Sequence of chain 1.B:
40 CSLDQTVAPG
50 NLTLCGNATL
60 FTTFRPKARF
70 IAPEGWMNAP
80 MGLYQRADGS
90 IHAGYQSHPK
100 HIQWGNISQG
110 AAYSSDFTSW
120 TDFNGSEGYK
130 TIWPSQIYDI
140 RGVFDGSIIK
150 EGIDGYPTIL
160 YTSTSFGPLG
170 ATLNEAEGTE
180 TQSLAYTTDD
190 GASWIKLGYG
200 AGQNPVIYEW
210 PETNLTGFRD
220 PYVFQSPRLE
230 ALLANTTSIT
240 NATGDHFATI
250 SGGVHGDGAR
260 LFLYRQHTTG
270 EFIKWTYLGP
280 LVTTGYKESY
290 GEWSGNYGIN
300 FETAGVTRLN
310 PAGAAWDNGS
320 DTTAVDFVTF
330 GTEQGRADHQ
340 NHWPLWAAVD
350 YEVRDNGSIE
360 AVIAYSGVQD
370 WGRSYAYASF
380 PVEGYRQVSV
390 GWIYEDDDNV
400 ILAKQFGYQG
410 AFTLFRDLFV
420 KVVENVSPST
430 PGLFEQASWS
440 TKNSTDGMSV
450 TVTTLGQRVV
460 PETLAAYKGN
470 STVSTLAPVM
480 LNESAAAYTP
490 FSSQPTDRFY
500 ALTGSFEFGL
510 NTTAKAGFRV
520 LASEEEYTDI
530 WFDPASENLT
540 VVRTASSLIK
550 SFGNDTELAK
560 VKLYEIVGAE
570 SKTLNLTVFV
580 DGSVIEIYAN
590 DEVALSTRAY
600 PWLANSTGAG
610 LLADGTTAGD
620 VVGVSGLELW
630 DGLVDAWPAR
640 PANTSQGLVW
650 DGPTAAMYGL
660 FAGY

Binding-site contacts:
Ligand atom C6 contacts residue SER644 of chain 1.B at 3.7 Å.
Ligand atom N2 contacts residue ALA57 of chain 1.B at 2.8 Å (h-bond).
Ligand atom O3 contacts residue ALA57 of chain 1.B at 4.2 Å.
Ligand atom C3 contacts residue ASN56 of chain 1.B at 4.0 Å.
Ligand atom O7 contacts residue ASN642 of chain 1.B at 3.3 Å (h-bond).
Ligand atom C8 contacts residue ASN642 of chain 1.B at 4.4 Å.
Ligand atom C1 contacts residue SER644 of chain 1.B at 3.9 Å.
Ligand atom O6 contacts residue SER644 of chain 1.B at 4.3 Å.
Ligand atom C5 contacts residue SER644 of chain 1.B at 3.7 Å.
Ligand atom C6 contacts residue GLY646 of chain 1.B at 4.0 Å.
Ligand atom O3 contacts residue ASN56 of chain 1.B at 4.1 Å.
Ligand atom C7 contacts residue ALA57 of chain 1.B at 3.7 Å (hydrophobic).
Ligand atom C1 contacts residue ASN642 of chain 1.B at 1.4 Å.
Ligand atom N2 contacts residue THR58 of chain 1.B at 4.2 Å.
Ligand atom O5 contacts residue SER644 of chain 1.B at 3.6 Å.
Ligand atom C5 contacts residue ALA57 of chain 1.B at 4.4 Å (hydrophobic).
Ligand atom C8 contacts residue PHE60 of chain 1.B at 4.4 Å (hydrophobic).
Ligand atom C8 contacts residue ALA57 of chain 1.B at 3.7 Å (hydrophobic).
Ligand atom C7 contacts residue ASN642 of chain 1.B at 3.2 Å.
Ligand atom O4 contacts residue ASN56 of chain 1.B at 4.0 Å.
Ligand atom O5 contacts residue ASN642 of chain 1.B at 2.3 Å (h-bond).
Ligand atom O3 contacts residue THR58 of chain 1.B at 4.3 Å.
Ligand atom C5 contacts residue ASN642 of chain 1.B at 3.6 Å.
Ligand atom C1 contacts residue ALA57 of chain 1.B at 4.0 Å (hydrophobic).
Ligand atom C3 contacts residue ASN642 of chain 1.B at 3.8 Å.
Ligand atom C4 contacts residue ASN642 of chain 1.B at 4.2 Å.
Ligand atom N2 contacts residue ASN642 of chain 1.B at 2.9 Å (h-bond).
Ligand atom C2 contacts residue ASN642 of chain 1.B at 2.5 Å.
Ligand atom C8 contacts residue THR58 of chain 1.B at 3.5 Å.
Ligand atom C3 contacts residue ALA57 of chain 1.B at 3.7 Å (hydrophobic).
Ligand atom C2 contacts residue ALA57 of chain 1.B at 3.6 Å (hydrophobic).

The protein below binds the small molecule below.
Small molecule (SMILES): CC(=O)N[C@@H]1[C@@H](O)[C@H](O)[C@@H](CO)O[C@H]1O